Sequence of chain 55.C:
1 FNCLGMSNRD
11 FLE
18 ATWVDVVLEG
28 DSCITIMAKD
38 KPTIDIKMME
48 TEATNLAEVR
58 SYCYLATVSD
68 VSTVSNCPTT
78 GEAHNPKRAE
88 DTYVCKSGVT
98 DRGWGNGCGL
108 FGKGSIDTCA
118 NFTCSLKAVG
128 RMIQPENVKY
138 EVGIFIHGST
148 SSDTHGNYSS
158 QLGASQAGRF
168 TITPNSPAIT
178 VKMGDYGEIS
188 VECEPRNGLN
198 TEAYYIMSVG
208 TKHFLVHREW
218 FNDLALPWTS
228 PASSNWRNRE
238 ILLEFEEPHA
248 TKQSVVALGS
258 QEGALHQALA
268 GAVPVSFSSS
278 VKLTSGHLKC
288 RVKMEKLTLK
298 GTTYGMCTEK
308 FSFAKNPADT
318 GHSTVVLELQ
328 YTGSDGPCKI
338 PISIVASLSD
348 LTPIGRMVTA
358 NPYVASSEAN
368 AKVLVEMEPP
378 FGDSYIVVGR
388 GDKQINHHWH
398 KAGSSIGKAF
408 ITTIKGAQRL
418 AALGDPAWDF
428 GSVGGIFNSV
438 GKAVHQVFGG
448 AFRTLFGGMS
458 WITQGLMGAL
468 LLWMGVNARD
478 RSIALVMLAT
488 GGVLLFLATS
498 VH

This small molecule binds to this protein.
Small molecule (SMILES): CC(=O)N[C@@H]1[C@@H](O)[C@H](O)[C@@H](CO)O[C@H]1O

Binding-site contacts:
Ligand atom N2 contacts residue ASN118 of chain 55.C at 2.9 Å (h-bond).
Ligand atom C3 contacts residue ASN118 of chain 55.C at 3.8 Å.
Ligand atom O6 contacts residue THR89 of chain 55.C at 4.0 Å.
Ligand atom C1 contacts residue THR120 of chain 55.C at 4.3 Å.
Ligand atom C5 contacts residue THR89 of chain 55.C at 4.4 Å.
Ligand atom C8 contacts residue SER66 of chain 55.C at 4.0 Å.
Ligand atom C7 contacts residue TYR90 of chain 55.C at 4.5 Å (hydrophobic).
Ligand atom N2 contacts residue SER66 of chain 55.C at 4.3 Å.
Ligand atom C6 contacts residue THR120 of chain 55.C at 3.4 Å.
Ligand atom C2 contacts residue ASN118 of chain 55.C at 2.5 Å.
Ligand atom C1 contacts residue ASN118 of chain 55.C at 1.4 Å.
Ligand atom C7 contacts residue ASN118 of chain 55.C at 3.5 Å.
Ligand atom O5 contacts residue THR89 of chain 55.C at 4.2 Å.
Ligand atom O7 contacts residue SER66 of chain 55.C at 3.0 Å (h-bond).
Ligand atom C1 contacts residue THR89 of chain 55.C at 4.1 Å.
Ligand atom C6 contacts residue THR89 of chain 55.C at 4.4 Å.
Ligand atom C5 contacts residue THR120 of chain 55.C at 3.8 Å.
Ligand atom C8 contacts residue ASP67 of chain 55.C at 3.9 Å.
Ligand atom O5 contacts residue THR120 of chain 55.C at 3.2 Å (h-bond).
Ligand atom C5 contacts residue ASN118 of chain 55.C at 3.7 Å.
Ligand atom C4 contacts residue ASN118 of chain 55.C at 4.2 Å.
Ligand atom C2 contacts residue SER66 of chain 55.C at 4.5 Å.
Ligand atom C8 contacts residue TYR90 of chain 55.C at 3.5 Å (hydrophobic).
Ligand atom O5 contacts residue ASN118 of chain 55.C at 2.4 Å (h-bond).
Ligand atom C8 contacts residue ASN118 of chain 55.C at 4.2 Å.
Ligand atom C4 contacts residue THR120 of chain 55.C at 4.4 Å.
Ligand atom O7 contacts residue ASN118 of chain 55.C at 4.0 Å.
Ligand atom N2 contacts residue TYR90 of chain 55.C at 4.3 Å.
Ligand atom C7 contacts residue SER66 of chain 55.C at 3.5 Å.